This protein binds this small molecule.
Small molecule (SMILES): CC(=O)N[C@H]1[C@@H](O[P](=O)(O)O[P](=O)(O)OC[C@H]2O[C@@H](n3ccc(=O)[nH]c3=O)[C@H](O)[C@@H]2O)O[C@H](CO)[C@@H](O)[C@@H]1O[C@H](C)C(=O)O

Binding-site contacts:
Ligand atom O4D contacts residue GLU163 of chain 1.B at 3.2 Å (salt-bridge).
Ligand atom O7 contacts residue TRP127 of chain 1.B at 2.9 Å (h-bond).
Ligand atom O1E contacts residue ALA105 of chain 1.B at 2.7 Å (h-bond).
Ligand atom O4U contacts residue ARG228 of chain 1.B at 3.5 Å.
Ligand atom O4D contacts residue VAL164 of chain 1.B at 3.4 Å.
Ligand atom O1B contacts residue TRP127 of chain 1.B at 3.6 Å.
Ligand atom C4 contacts residue PO41 of chain 1.H at 3.4 Å.
Ligand atom O1E contacts residue ALA107 of chain 1.B at 2.9 Å (h-bond).
Ligand atom O3 contacts residue PO41 of chain 1.H at 3.3 Å (h-bond).
Ligand atom O1A contacts residue TRP127 of chain 1.B at 2.9 Å (h-bond).
Ligand atom C2U contacts residue GLU163 of chain 1.B at 3.4 Å.
Ligand atom O2U contacts residue LYS189 of chain 1.B at 3.1 Å (salt-bridge).
Ligand atom O1E contacts residue ASP106 of chain 1.B at 3.4 Å (salt-bridge).
Ligand atom O4D contacts residue ARG228 of chain 1.B at 3.3 Å (salt-bridge).
Ligand atom O6 contacts residue ARG128 of chain 1.B at 3.4 Å (salt-bridge).
Ligand atom O2E contacts residue ALA107 of chain 1.B at 3.5 Å.
Ligand atom C6U contacts residue ARG228 of chain 1.B at 3.5 Å.
Ligand atom O2U contacts residue GLU163 of chain 1.B at 3.4 Å (salt-bridge).
Ligand atom PB contacts residue ARG228 of chain 1.B at 3.5 Å.
Ligand atom O3D contacts residue GLY165 of chain 1.B at 2.8 Å (h-bond).
Ligand atom C1E contacts residue ALA107 of chain 1.B at 3.3 Å (hydrophobic).
Ligand atom C3E contacts residue TYR227 of chain 1.B at 3.6 Å (hydrophobic).
Ligand atom N1U contacts residue GLU163 of chain 1.B at 3.5 Å (salt-bridge).
Ligand atom O2E contacts residue HIS71 of chain 1.B at 3.2 Å.
Ligand atom C3E contacts residue PO41 of chain 1.H at 3.5 Å.
Ligand atom O2E contacts residue PO41 of chain 1.H at 3.5 Å (h-bond).
Ligand atom C5U contacts residue ARG228 of chain 1.B at 3.3 Å.
Ligand atom C4U contacts residue ARG228 of chain 1.B at 3.5 Å.
Ligand atom O3 contacts residue HIS71 of chain 1.B at 3.1 Å.
Ligand atom O1A contacts residue ARG128 of chain 1.B at 2.9 Å (salt-bridge).
Ligand atom O5 contacts residue ARG128 of chain 1.B at 3.0 Å (salt-bridge).
Ligand atom C1 contacts residue ARG128 of chain 1.B at 3.7 Å.
Ligand atom O7 contacts residue GLY126 of chain 1.B at 3.2 Å.
Ligand atom C5D contacts residue TRP127 of chain 1.B at 3.4 Å (hydrophobic).
Ligand atom O1B contacts residue ARG228 of chain 1.B at 3.0 Å (salt-bridge).
Ligand atom N3U contacts residue ARG228 of chain 1.B at 3.5 Å (salt-bridge).
Ligand atom O4 contacts residue PO41 of chain 1.H at 2.7 Å (h-bond).
Ligand atom O2E contacts residue HIS124 of chain 1.B at 2.7 Å (h-bond).
Ligand atom O2B contacts residue ARG228 of chain 1.B at 2.9 Å (salt-bridge).
Ligand atom O1E contacts residue THR104 of chain 1.B at 3.5 Å.

Sequence of chain 1.B:
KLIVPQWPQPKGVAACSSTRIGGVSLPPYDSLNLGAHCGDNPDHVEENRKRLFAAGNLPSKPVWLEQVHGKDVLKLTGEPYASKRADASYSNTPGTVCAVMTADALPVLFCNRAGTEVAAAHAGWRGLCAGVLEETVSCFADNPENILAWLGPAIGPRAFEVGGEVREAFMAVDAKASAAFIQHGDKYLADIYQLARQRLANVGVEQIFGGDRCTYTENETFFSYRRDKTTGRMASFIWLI